Sequence of chain 1.A:
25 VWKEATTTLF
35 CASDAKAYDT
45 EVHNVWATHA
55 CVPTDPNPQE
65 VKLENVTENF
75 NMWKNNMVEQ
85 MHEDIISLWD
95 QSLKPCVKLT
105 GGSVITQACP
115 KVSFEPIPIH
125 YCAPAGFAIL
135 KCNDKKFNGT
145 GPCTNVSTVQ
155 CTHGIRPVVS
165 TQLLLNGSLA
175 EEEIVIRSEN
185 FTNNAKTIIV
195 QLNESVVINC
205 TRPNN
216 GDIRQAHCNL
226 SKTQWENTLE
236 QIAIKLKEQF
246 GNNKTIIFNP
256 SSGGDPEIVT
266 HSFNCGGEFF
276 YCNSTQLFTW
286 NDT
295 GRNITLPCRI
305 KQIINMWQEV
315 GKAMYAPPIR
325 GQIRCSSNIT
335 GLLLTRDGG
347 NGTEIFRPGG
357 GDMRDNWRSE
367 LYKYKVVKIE

A protein and the small-molecule ligand that binds it are described below.
Small molecule (SMILES): CC(=O)N[C@@H]1[C@@H](O)[C@H](O)[C@@H](CO)O[C@H]1O

Binding-site contacts:
Ligand atom C8 contacts residue ASN224 of chain 1.A at 4.0 Å.
Ligand atom C3 contacts residue ASN203 of chain 1.A at 3.5 Å.
Ligand atom C7 contacts residue ASN224 of chain 1.A at 4.5 Å.
Ligand atom C1 contacts residue SER330 of chain 1.A at 4.3 Å.
Ligand atom C6 contacts residue ARG328 of chain 1.A at 4.2 Å.
Ligand atom O5 contacts residue ASN203 of chain 1.A at 2.4 Å (h-bond).
Ligand atom C7 contacts residue ASN297 of chain 1.A at 4.0 Å.
Ligand atom O5 contacts residue ARG328 of chain 1.A at 3.6 Å (salt-bridge).
Ligand atom C1 contacts residue ARG328 of chain 1.A at 4.5 Å.
Ligand atom C8 contacts residue ASN203 of chain 1.A at 4.2 Å.
Ligand atom O6 contacts residue SER330 of chain 1.A at 3.7 Å.
Ligand atom C8 contacts residue LEU225 of chain 1.A at 4.0 Å (hydrophobic).
Ligand atom N2 contacts residue ASN203 of chain 1.A at 2.6 Å (h-bond).
Ligand atom O7 contacts residue ASN224 of chain 1.A at 4.0 Å.
Ligand atom C8 contacts residue ASN297 of chain 1.A at 3.3 Å.
Ligand atom C1 contacts residue ASN203 of chain 1.A at 1.4 Å.
Ligand atom C1 contacts residue VAL201 of chain 1.A at 4.1 Å (hydrophobic).
Ligand atom O6 contacts residue ARG328 of chain 1.A at 3.7 Å.
Ligand atom C5 contacts residue ASN203 of chain 1.A at 3.6 Å.
Ligand atom O6 contacts residue ASN203 of chain 1.A at 4.5 Å.
Ligand atom C7 contacts residue ASN203 of chain 1.A at 3.0 Å.
Ligand atom C8 contacts residue SER226 of chain 1.A at 4.4 Å.
Ligand atom O7 contacts residue ASN203 of chain 1.A at 2.9 Å (h-bond).
Ligand atom C4 contacts residue ASN203 of chain 1.A at 4.0 Å.
Ligand atom O5 contacts residue SER330 of chain 1.A at 4.0 Å.
Ligand atom C2 contacts residue ASN203 of chain 1.A at 2.1 Å.
Ligand atom O7 contacts residue ASN297 of chain 1.A at 3.9 Å.